Sequence of chain 1.A:
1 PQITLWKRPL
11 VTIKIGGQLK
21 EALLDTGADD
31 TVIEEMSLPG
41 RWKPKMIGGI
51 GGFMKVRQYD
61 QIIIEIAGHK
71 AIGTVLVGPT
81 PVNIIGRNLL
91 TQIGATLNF

Sequence of chain 1.B:
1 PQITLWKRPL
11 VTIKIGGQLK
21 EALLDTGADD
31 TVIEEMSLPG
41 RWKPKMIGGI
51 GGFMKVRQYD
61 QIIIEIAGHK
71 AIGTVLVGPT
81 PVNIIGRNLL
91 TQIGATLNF

Binding-site contacts:
Ligand atom C9 contacts residue GLY27 of chain 1.B at 3.6 Å.
Ligand atom N1 contacts residue GLY27 of chain 1.B at 3.1 Å (h-bond).
Ligand atom C19 contacts residue ASP30 of chain 1.A at 3.4 Å.
Ligand atom C18 contacts residue ALA28 of chain 1.A at 3.6 Å (hydrophobic).
Ligand atom O4 contacts residue ILE50 of chain 1.B at 3.6 Å.
Ligand atom N3 contacts residue ASP30 of chain 1.A at 3.2 Å (salt-bridge).
Ligand atom C15 contacts residue GLY27 of chain 1.A at 3.5 Å.
Ligand atom O5 contacts residue ILE50 of chain 1.B at 3.0 Å.
Ligand atom C4 contacts residue GLY48 of chain 1.B at 3.5 Å.
Ligand atom C12 contacts residue ILE50 of chain 1.B at 3.7 Å (hydrophobic).
Ligand atom O2 contacts residue ILE50 of chain 1.A at 3.6 Å.
Ligand atom C7 contacts residue GLY27 of chain 1.B at 3.7 Å.
Ligand atom C6 contacts residue ASP25 of chain 1.B at 3.5 Å.
Ligand atom O3 contacts residue ASP25 of chain 1.A at 2.5 Å (salt-bridge).
Ligand atom C13 contacts residue VAL82 of chain 1.A at 3.5 Å (hydrophobic).
Ligand atom C25 contacts residue ASP30 of chain 1.B at 3.3 Å.
Ligand atom C25 contacts residue VAL32 of chain 1.B at 3.4 Å (hydrophobic).
Ligand atom O2 contacts residue GLY49 of chain 1.B at 3.7 Å.
Ligand atom O5 contacts residue GLY49 of chain 1.A at 3.3 Å.
Ligand atom C24 contacts residue GLY27 of chain 1.A at 3.6 Å.
Ligand atom C19 contacts residue VAL32 of chain 1.A at 3.5 Å (hydrophobic).
Ligand atom O6 contacts residue ASP29 of chain 1.B at 3.4 Å (salt-bridge).
Ligand atom O6 contacts residue ASP30 of chain 1.B at 3.2 Å (salt-bridge).
Ligand atom O1 contacts residue ALA28 of chain 1.B at 3.6 Å.
Ligand atom C11 contacts residue VAL82 of chain 1.A at 3.4 Å (hydrophobic).
Ligand atom O6 contacts residue ALA28 of chain 1.B at 3.6 Å.
Ligand atom O3 contacts residue ASP25 of chain 1.B at 2.6 Å (salt-bridge).
Ligand atom O5 contacts residue GLY48 of chain 1.A at 3.5 Å (h-bond).
Ligand atom C22 contacts residue GLY48 of chain 1.A at 3.5 Å.
Ligand atom C16 contacts residue ASP25 of chain 1.B at 3.7 Å.
Ligand atom C14 contacts residue ASP25 of chain 1.A at 3.1 Å.
Ligand atom C25 contacts residue ILE84 of chain 1.B at 3.7 Å (hydrophobic).
Ligand atom O3 contacts residue GLY27 of chain 1.B at 3.4 Å.
Ligand atom C9 contacts residue VAL82 of chain 1.A at 3.7 Å (hydrophobic).
Ligand atom C12 contacts residue GLY49 of chain 1.B at 3.5 Å.
Ligand atom C20 contacts residue ASP30 of chain 1.A at 3.7 Å.
Ligand atom C2 contacts residue ILE84 of chain 1.B at 3.3 Å (hydrophobic).
Ligand atom C19 contacts residue ALA28 of chain 1.A at 3.5 Å (hydrophobic).
Ligand atom C6 contacts residue ASP25 of chain 1.A at 3.3 Å.
Ligand atom C7 contacts residue ASP25 of chain 1.A at 3.4 Å.

A small-molecule ligand and the protein it binds are described below.
Small molecule (SMILES): CC(C)CN(C[C@@H](O)[C@H](Cc1ccccc1)NC(=O)O[C@H]1CCOC1)S(=O)(=O)c1ccc(N)cc1